Sequence of chain 2.A:
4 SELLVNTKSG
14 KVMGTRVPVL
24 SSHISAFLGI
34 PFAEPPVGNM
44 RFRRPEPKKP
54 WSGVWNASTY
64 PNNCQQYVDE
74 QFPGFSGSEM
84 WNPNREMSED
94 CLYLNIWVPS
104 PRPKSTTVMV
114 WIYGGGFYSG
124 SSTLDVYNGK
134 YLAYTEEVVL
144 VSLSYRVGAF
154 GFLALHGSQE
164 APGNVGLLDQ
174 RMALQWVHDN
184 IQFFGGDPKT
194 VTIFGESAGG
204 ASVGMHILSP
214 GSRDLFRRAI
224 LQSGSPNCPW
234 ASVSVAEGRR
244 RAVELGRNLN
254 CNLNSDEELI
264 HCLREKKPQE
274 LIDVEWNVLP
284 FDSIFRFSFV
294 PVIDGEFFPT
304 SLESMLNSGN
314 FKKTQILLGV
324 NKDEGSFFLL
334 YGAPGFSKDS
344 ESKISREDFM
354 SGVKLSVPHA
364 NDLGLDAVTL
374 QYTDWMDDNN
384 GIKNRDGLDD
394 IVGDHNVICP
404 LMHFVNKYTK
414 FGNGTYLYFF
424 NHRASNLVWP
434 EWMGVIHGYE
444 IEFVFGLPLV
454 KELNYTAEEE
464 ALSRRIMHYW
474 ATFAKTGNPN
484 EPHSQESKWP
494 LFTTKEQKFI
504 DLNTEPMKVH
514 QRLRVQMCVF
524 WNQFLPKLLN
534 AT

This protein binds this small molecule.
Small molecule (SMILES): Cc1nc2cccc(F)c2c(N)c1CSCc1cccc(C(O)(O)C(F)(F)F)c1

Binding-site contacts:
Ligand atom C18 contacts residue SER200 of chain 2.A at 2.6 Å.
Ligand atom S13 contacts residue TYR121 of chain 2.A at 3.5 Å (h-bond).
Ligand atom F24 contacts residue SER200 of chain 2.A at 3.5 Å.
Ligand atom C7 contacts residue TRP84 of chain 2.A at 3.2 Å (hydrophobic).
Ligand atom C10 contacts residue TRP84 of chain 2.A at 3.5 Å (hydrophobic).
Ligand atom F23 contacts residue ALA201 of chain 2.A at 3.4 Å.
Ligand atom C8 contacts residue PHE330 of chain 2.A at 3.5 Å (hydrophobic).
Ligand atom C4 contacts residue TRP84 of chain 2.A at 3.2 Å (hydrophobic).
Ligand atom F24 contacts residue PHE290 of chain 2.A at 3.2 Å.
Ligand atom C14 contacts residue TYR121 of chain 2.A at 3.5 Å (hydrophobic).
Ligand atom C6 contacts residue TRP84 of chain 2.A at 3.5 Å (hydrophobic).
Ligand atom C14 contacts residue PHE330 of chain 2.A at 3.6 Å (hydrophobic).
Ligand atom C3 contacts residue TRP84 of chain 2.A at 3.3 Å (hydrophobic).
Ligand atom C18 contacts residue HIS440 of chain 2.A at 3.4 Å.
Ligand atom C9 contacts residue HIS440 of chain 2.A at 3.3 Å.
Ligand atom O26 contacts residue ALA201 of chain 2.A at 2.7 Å (h-bond).
Ligand atom C20 contacts residue PHE330 of chain 2.A at 3.6 Å (hydrophobic).
Ligand atom C17 contacts residue SER200 of chain 2.A at 2.4 Å.
Ligand atom C19 contacts residue HIS440 of chain 2.A at 3.5 Å.
Ligand atom F25 contacts residue PHE288 of chain 2.A at 3.1 Å.
Ligand atom O26 contacts residue GLY119 of chain 2.A at 2.7 Å (h-bond).
Ligand atom F23 contacts residue SER200 of chain 2.A at 2.9 Å.
Ligand atom C8 contacts residue TRP84 of chain 2.A at 3.4 Å (hydrophobic).
Ligand atom C5 contacts residue TRP84 of chain 2.A at 3.6 Å (hydrophobic).
Ligand atom C22 contacts residue SER200 of chain 2.A at 2.3 Å.
Ligand atom S13 contacts residue SER122 of chain 2.A at 3.5 Å (h-bond).
Ligand atom F27 contacts residue TRP84 of chain 2.A at 3.3 Å.
Ligand atom C2 contacts residue TRP84 of chain 2.A at 3.3 Å (hydrophobic).
Ligand atom F23 contacts residue TRP233 of chain 2.A at 2.9 Å.
Ligand atom O26 contacts residue SER200 of chain 2.A at 2.3 Å (h-bond).
Ligand atom F25 contacts residue PHE331 of chain 2.A at 3.5 Å.
Ligand atom N11 contacts residue TRP84 of chain 2.A at 3.4 Å.
Ligand atom F25 contacts residue SER200 of chain 2.A at 2.7 Å.
Ligand atom C10 contacts residue HIS440 of chain 2.A at 3.2 Å.
Ligand atom F27 contacts residue PHE330 of chain 2.A at 2.9 Å.
Ligand atom C7 contacts residue PHE330 of chain 2.A at 3.3 Å (hydrophobic).
Ligand atom O26 contacts residue GLY118 of chain 2.A at 2.7 Å (h-bond).
Ligand atom F24 contacts residue GLY119 of chain 2.A at 3.1 Å.
Ligand atom C21 contacts residue ALA201 of chain 2.A at 3.4 Å (hydrophobic).
Ligand atom C21 contacts residue SER200 of chain 2.A at 1.4 Å.